This protein binds this small molecule.
Small molecule (SMILES): Clc1ccc(Cn2c(CN3CCCC3)nc3ccccc32)cc1

Binding-site contacts:
Ligand atom C17 contacts residue PHE414 of chain 1.D at 4.0 Å (hydrophobic).
Ligand atom C12 contacts residue GLY417 of chain 1.D at 3.7 Å.
Ligand atom C15 contacts residue MET442 of chain 1.D at 4.1 Å (hydrophobic).
Ligand atom C6 contacts residue PHE414 of chain 1.D at 4.0 Å (hydrophobic).
Ligand atom C8 contacts residue PHE414 of chain 1.D at 4.0 Å (hydrophobic).
Ligand atom C14 contacts residue PHE414 of chain 1.D at 4.2 Å (hydrophobic).
Ligand atom C18 contacts residue PHE414 of chain 1.D at 3.7 Å (hydrophobic).
Ligand atom C14 contacts residue ASN443 of chain 1.D at 4.0 Å.
Ligand atom CL contacts residue TYR446 of chain 1.D at 3.2 Å.
Ligand atom C7 contacts residue ARG492 of chain 1.D at 3.7 Å.
Ligand atom CL contacts residue SER489 of chain 1.D at 4.1 Å.
Ligand atom C10 contacts residue GLU418 of chain 1.D at 3.5 Å.
Ligand atom C16 contacts residue ASN443 of chain 1.D at 3.3 Å.
Ligand atom C12 contacts residue PHE414 of chain 1.D at 3.7 Å (hydrophobic).
Ligand atom C3 contacts residue SER495 of chain 1.D at 3.9 Å.
Ligand atom C13 contacts residue GLY417 of chain 1.D at 4.1 Å.
Ligand atom C12 contacts residue GLU418 of chain 1.D at 3.9 Å.
Ligand atom C17 contacts residue MET442 of chain 1.D at 3.5 Å (hydrophobic).
Ligand atom CL contacts residue PHE414 of chain 1.D at 3.8 Å.
Ligand atom CL contacts residue ASN443 of chain 1.D at 4.1 Å.
Ligand atom C9 contacts residue ASP439 of chain 1.D at 3.7 Å.
Ligand atom C17 contacts residue TYR374 of chain 1.D at 3.4 Å (hydrophobic).
Ligand atom C3 contacts residue LEU496 of chain 1.D at 3.7 Å (hydrophobic).
Ligand atom C contacts residue TYR374 of chain 1.D at 3.6 Å (hydrophobic).
Ligand atom C11 contacts residue PRO659 of chain 1.D at 3.8 Å (hydrophobic).
Ligand atom C2 contacts residue TYR374 of chain 1.D at 3.7 Å (hydrophobic).
Ligand atom C4 contacts residue ARG492 of chain 1.D at 4.1 Å.
Ligand atom C16 contacts residue PHE414 of chain 1.D at 3.7 Å (hydrophobic).
Ligand atom C3 contacts residue ARG492 of chain 1.D at 4.1 Å.
Ligand atom CL contacts residue MET442 of chain 1.D at 3.4 Å.
Ligand atom C7 contacts residue ASP439 of chain 1.D at 3.4 Å.
Ligand atom C1 contacts residue ARG492 of chain 1.D at 3.3 Å.
Ligand atom C14 contacts residue ASP439 of chain 1.D at 3.8 Å.
Ligand atom C1 contacts residue SER495 of chain 1.D at 3.8 Å.
Ligand atom C15 contacts residue TYR374 of chain 1.D at 3.6 Å (hydrophobic).
Ligand atom C18 contacts residue MET442 of chain 1.D at 3.7 Å (hydrophobic).
Ligand atom C13 contacts residue PRO659 of chain 1.D at 3.9 Å (hydrophobic).
Ligand atom C2 contacts residue LEU496 of chain 1.D at 3.8 Å (hydrophobic).
Ligand atom C10 contacts residue PHE414 of chain 1.D at 3.9 Å (hydrophobic).
Ligand atom C4 contacts residue TYR374 of chain 1.D at 3.8 Å (hydrophobic).

Sequence of chain 1.D:
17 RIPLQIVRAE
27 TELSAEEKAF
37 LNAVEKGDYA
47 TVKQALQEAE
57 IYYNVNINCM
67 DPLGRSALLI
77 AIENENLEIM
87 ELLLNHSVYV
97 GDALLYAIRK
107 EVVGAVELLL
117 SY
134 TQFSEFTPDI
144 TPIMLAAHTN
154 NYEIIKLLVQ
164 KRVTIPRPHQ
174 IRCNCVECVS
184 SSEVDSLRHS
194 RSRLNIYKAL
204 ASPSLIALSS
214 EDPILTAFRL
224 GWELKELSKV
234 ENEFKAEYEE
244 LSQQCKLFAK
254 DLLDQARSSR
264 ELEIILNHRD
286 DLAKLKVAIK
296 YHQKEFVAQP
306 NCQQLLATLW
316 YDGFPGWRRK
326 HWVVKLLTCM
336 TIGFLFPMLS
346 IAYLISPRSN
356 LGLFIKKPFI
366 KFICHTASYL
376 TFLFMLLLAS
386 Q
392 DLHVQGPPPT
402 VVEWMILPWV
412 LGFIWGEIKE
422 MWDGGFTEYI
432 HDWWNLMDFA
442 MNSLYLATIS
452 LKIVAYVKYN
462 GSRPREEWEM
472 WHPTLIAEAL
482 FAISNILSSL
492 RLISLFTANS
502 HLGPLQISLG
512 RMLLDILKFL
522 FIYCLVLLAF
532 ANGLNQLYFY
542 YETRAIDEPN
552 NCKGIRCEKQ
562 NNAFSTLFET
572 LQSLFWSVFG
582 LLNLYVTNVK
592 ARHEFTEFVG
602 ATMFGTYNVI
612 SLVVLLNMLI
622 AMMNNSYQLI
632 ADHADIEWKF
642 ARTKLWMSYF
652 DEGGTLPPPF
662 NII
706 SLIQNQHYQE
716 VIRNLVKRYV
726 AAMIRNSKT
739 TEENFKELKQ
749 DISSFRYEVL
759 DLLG